Sequence of chain 1.B:
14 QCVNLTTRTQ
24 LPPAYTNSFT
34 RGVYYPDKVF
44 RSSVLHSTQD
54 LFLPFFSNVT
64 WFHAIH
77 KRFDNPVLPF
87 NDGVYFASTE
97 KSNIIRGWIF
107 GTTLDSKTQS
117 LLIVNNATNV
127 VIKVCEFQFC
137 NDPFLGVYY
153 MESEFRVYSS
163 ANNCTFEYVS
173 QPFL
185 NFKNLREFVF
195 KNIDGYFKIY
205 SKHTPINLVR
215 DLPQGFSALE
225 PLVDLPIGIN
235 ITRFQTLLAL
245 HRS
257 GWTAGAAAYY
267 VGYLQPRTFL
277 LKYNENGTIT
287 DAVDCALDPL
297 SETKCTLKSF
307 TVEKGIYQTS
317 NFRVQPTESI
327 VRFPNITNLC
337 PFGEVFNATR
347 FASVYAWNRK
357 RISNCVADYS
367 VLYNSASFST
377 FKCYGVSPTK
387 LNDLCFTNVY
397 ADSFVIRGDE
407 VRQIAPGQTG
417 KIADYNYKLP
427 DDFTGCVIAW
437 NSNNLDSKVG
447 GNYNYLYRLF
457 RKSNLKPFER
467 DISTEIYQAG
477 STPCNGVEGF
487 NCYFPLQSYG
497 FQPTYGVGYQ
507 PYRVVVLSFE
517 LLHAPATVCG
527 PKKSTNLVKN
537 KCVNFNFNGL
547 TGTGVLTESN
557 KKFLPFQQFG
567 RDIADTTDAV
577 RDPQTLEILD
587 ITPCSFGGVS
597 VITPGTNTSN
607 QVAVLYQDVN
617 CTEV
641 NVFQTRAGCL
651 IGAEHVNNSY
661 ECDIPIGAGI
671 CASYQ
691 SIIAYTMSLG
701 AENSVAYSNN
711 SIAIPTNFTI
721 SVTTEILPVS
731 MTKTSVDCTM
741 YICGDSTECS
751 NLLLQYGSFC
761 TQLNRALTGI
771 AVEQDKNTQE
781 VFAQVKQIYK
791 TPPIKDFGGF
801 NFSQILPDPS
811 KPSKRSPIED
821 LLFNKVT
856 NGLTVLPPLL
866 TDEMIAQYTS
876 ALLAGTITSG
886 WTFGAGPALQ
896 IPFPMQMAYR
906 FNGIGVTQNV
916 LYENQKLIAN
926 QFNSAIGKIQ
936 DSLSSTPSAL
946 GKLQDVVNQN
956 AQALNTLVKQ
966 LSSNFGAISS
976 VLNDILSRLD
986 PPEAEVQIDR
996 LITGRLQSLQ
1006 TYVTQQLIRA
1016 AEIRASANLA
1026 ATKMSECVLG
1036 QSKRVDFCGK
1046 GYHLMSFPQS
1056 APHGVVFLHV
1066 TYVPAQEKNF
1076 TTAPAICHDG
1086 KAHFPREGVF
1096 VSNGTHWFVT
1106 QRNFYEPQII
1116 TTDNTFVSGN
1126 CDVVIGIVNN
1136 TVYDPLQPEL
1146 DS

Binding-site contacts:
Ligand atom C8 contacts residue ASN61 of chain 1.B at 4.0 Å.
Ligand atom C2 contacts residue ASN61 of chain 1.B at 2.5 Å.
Ligand atom C5 contacts residue ASN61 of chain 1.B at 3.7 Å.
Ligand atom C7 contacts residue ASN61 of chain 1.B at 3.7 Å.
Ligand atom O5 contacts residue TYR28 of chain 1.B at 3.8 Å.
Ligand atom O6 contacts residue TYR28 of chain 1.B at 3.7 Å.
Ligand atom C1 contacts residue ASN61 of chain 1.B at 1.4 Å.
Ligand atom C4 contacts residue ASN61 of chain 1.B at 4.2 Å.
Ligand atom C3 contacts residue ASN61 of chain 1.B at 3.8 Å.
Ligand atom O5 contacts residue ASN61 of chain 1.B at 2.4 Å (h-bond).
Ligand atom N2 contacts residue ASN61 of chain 1.B at 2.9 Å (h-bond).
Ligand atom O7 contacts residue ASN61 of chain 1.B at 4.0 Å.
Ligand atom C1 contacts residue TYR28 of chain 1.B at 3.7 Å (hydrophobic).
Ligand atom O6 contacts residue ASN61 of chain 1.B at 4.5 Å.
Ligand atom C6 contacts residue TYR28 of chain 1.B at 3.7 Å (hydrophobic).
Ligand atom C5 contacts residue TYR28 of chain 1.B at 3.7 Å (hydrophobic).

The small molecule below binds the protein below.
Small molecule (SMILES): CC(=O)N[C@@H]1[C@@H](O)[C@H](O)[C@@H](CO)O[C@H]1O